Sequence of chain 1.A:
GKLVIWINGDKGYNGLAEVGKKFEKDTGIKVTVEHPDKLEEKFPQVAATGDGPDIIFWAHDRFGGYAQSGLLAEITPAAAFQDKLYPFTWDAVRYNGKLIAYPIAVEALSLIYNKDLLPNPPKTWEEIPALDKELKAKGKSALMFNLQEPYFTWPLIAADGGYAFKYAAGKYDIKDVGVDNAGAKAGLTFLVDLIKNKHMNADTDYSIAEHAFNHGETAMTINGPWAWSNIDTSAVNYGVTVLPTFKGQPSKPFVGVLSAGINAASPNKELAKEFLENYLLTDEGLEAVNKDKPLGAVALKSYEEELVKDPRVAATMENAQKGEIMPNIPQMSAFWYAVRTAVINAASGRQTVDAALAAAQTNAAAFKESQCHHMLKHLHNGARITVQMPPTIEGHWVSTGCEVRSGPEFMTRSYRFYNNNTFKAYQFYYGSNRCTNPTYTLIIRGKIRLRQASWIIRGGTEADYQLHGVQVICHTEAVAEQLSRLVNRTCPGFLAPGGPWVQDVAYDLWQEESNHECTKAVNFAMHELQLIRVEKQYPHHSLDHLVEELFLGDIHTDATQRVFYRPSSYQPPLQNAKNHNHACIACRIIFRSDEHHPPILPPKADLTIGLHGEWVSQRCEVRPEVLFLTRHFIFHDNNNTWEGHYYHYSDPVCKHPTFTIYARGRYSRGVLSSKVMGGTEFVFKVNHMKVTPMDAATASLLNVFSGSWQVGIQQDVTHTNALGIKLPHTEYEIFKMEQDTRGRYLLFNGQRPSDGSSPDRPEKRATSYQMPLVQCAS

Binding-site contacts:
Ligand atom C2 contacts residue LYS18 of chain 1.A at 3.6 Å.
Ligand atom O6 contacts residue TYR158 of chain 1.A at 3.0 Å (h-bond).
Ligand atom C1 contacts residue ASP17 of chain 1.A at 3.3 Å.
Ligand atom O5 contacts residue TRP343 of chain 1.A at 4.0 Å.
Ligand atom O3 contacts residue ASP68 of chain 1.A at 2.6 Å (salt-bridge).
Ligand atom O1 contacts residue ASP17 of chain 1.A at 2.0 Å (salt-bridge).
Ligand atom O6 contacts residue GLU156 of chain 1.A at 2.8 Å (salt-bridge).
Ligand atom O2 contacts residue GLU114 of chain 1.A at 3.0 Å (salt-bridge).
Ligand atom C6 contacts residue PHE159 of chain 1.A at 3.8 Å (hydrophobic).
Ligand atom O5 contacts residue TYR158 of chain 1.A at 3.4 Å.
Ligand atom C5 contacts residue TYR158 of chain 1.A at 4.0 Å (hydrophobic).
Ligand atom O1 contacts residue ASN15 of chain 1.A at 3.9 Å.
Ligand atom C4 contacts residue ASP68 of chain 1.A at 4.0 Å.
Ligand atom C4 contacts residue TRP343 of chain 1.A at 3.4 Å (hydrophobic).
Ligand atom O6 contacts residue PRO157 of chain 1.A at 3.3 Å.
Ligand atom O6 contacts residue PHE159 of chain 1.A at 3.5 Å.
Ligand atom C6 contacts residue TRP343 of chain 1.A at 3.5 Å (hydrophobic).
Ligand atom O4 contacts residue TRP343 of chain 1.A at 3.7 Å.
Ligand atom C3 contacts residue TRP65 of chain 1.A at 3.8 Å (hydrophobic).
Ligand atom O6 contacts residue GLU156 of chain 1.A at 3.6 Å.
Ligand atom C6 contacts residue GLU156 of chain 1.A at 3.5 Å.
Ligand atom O4 contacts residue ARG69 of chain 1.A at 3.1 Å (salt-bridge).
Ligand atom C1 contacts residue LYS18 of chain 1.A at 3.6 Å.
Ligand atom O2 contacts residue ASP68 of chain 1.A at 2.7 Å (salt-bridge).
Ligand atom O3 contacts residue TRP65 of chain 1.A at 3.2 Å (h-bond).
Ligand atom O2 contacts residue ALA66 of chain 1.A at 3.5 Å.
Ligand atom C6 contacts residue PRO157 of chain 1.A at 3.7 Å (hydrophobic).
Ligand atom C3 contacts residue ASP68 of chain 1.A at 3.4 Å.
Ligand atom C2 contacts residue GLU114 of chain 1.A at 3.8 Å.
Ligand atom O3 contacts residue ARG69 of chain 1.A at 3.0 Å (salt-bridge).
Ligand atom C1 contacts residue TYR158 of chain 1.A at 3.9 Å (hydrophobic).
Ligand atom O2 contacts residue TRP65 of chain 1.A at 3.3 Å (h-bond).
Ligand atom O2 contacts residue LYS18 of chain 1.A at 2.8 Å (salt-bridge).
Ligand atom O3 contacts residue GLU114 of chain 1.A at 3.7 Å.
Ligand atom C2 contacts residue ASP68 of chain 1.A at 3.1 Å.
Ligand atom C4 contacts residue TYR158 of chain 1.A at 3.8 Å (hydrophobic).
Ligand atom C6 contacts residue TYR158 of chain 1.A at 3.5 Å (hydrophobic).
Ligand atom O3 contacts residue ALA66 of chain 1.A at 3.7 Å.
Ligand atom C6 contacts residue TYR158 of chain 1.A at 3.9 Å (hydrophobic).
Ligand atom O1 contacts residue LYS18 of chain 1.A at 2.6 Å (salt-bridge).

This protein binds this small molecule.
Small molecule (SMILES): OC[C@H]1O[C@H](O[C@H]2[C@H](O)[C@@H](O)[C@H](O)O[C@@H]2CO)[C@H](O)[C@@H](O)[C@@H]1O